This small molecule binds to this protein.
Small molecule (SMILES): Nc1nc2c(ncn2[C@@H]2O[C@H](CO[P](=O)(O)C[P](=O)(O)OP(=O)(O)O)[C@@H](O)[C@H]2O)c(=O)[nH]1

Sequence of chain 90.B:
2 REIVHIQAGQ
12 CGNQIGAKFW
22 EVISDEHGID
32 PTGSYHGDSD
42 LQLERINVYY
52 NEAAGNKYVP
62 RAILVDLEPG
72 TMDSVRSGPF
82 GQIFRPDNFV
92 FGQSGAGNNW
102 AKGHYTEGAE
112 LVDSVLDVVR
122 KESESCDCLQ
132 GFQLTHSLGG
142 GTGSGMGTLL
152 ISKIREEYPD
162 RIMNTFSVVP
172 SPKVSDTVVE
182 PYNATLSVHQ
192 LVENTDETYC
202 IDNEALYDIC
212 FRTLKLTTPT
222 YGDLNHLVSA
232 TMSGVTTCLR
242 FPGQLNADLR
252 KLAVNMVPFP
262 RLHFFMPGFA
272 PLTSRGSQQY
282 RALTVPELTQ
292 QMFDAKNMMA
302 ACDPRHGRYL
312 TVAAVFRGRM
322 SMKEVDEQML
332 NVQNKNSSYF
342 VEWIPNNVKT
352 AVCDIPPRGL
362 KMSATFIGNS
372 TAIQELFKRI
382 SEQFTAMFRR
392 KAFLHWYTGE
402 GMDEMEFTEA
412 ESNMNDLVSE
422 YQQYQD

Binding-site contacts:
Ligand atom O2G contacts residue GLY142 of chain 90.B at 3.0 Å (h-bond).
Ligand atom O2G contacts residue ASN99 of chain 90.B at 2.9 Å (h-bond).
Ligand atom C2 contacts residue TYR222 of chain 90.B at 3.6 Å (hydrophobic).
Ligand atom O2A contacts residue CYS12 of chain 90.B at 3.3 Å (h-bond).
Ligand atom C6 contacts residue GLN15 of chain 90.B at 3.6 Å.
Ligand atom N2 contacts residue ASN226 of chain 90.B at 2.9 Å (h-bond).
Ligand atom PG contacts residue MG1 of chain 90.F at 3.5 Å.
Ligand atom O6 contacts residue TYR222 of chain 90.B at 3.8 Å.
Ligand atom N1 contacts residue TYR222 of chain 90.B at 3.2 Å.
Ligand atom N2 contacts residue ASN204 of chain 90.B at 2.6 Å (h-bond).
Ligand atom C2 contacts residue ASN226 of chain 90.B at 3.6 Å.
Ligand atom O6 contacts residue GLN15 of chain 90.B at 2.5 Å (h-bond).
Ligand atom O1B contacts residue GLY10 of chain 90.B at 3.7 Å.
Ligand atom PB contacts residue MG1 of chain 90.F at 3.7 Å.
Ligand atom O1B contacts residue GLN11 of chain 90.B at 3.2 Å (h-bond).
Ligand atom N1 contacts residue ASN226 of chain 90.B at 2.7 Å (h-bond).
Ligand atom PG contacts residue GLY142 of chain 90.B at 3.9 Å.
Ligand atom O4' contacts residue SER138 of chain 90.B at 3.3 Å (h-bond).
Ligand atom O3B contacts residue THR143 of chain 90.B at 3.1 Å (h-bond).
Ligand atom O3B contacts residue GLY142 of chain 90.B at 3.5 Å (h-bond).
Ligand atom C2 contacts residue ASN204 of chain 90.B at 3.4 Å.
Ligand atom O1A contacts residue GLN11 of chain 90.B at 3.1 Å.
Ligand atom C4' contacts residue SER138 of chain 90.B at 3.2 Å.
Ligand atom PB contacts residue THR143 of chain 90.B at 3.3 Å.
Ligand atom O2B contacts residue GLY144 of chain 90.B at 2.7 Å (h-bond).
Ligand atom N3 contacts residue ASN204 of chain 90.B at 3.0 Å (h-bond).
Ligand atom O2B contacts residue GLY10 of chain 90.B at 3.2 Å.
Ligand atom C6 contacts residue ASN226 of chain 90.B at 3.3 Å.
Ligand atom N3 contacts residue VAL169 of chain 90.B at 3.8 Å.
Ligand atom C6 contacts residue TYR222 of chain 90.B at 3.7 Å (hydrophobic).
Ligand atom O1B contacts residue MG1 of chain 90.F at 2.4 Å.
Ligand atom O6 contacts residue ASN226 of chain 90.B at 3.1 Å (h-bond).
Ligand atom O3B contacts residue MG1 of chain 90.F at 3.8 Å.
Ligand atom O3' contacts residue GLU181 of chain 90.B at 3.3 Å (salt-bridge).
Ligand atom O1G contacts residue THR143 of chain 90.B at 3.4 Å.
Ligand atom O2A contacts residue GLN11 of chain 90.B at 3.5 Å (h-bond).
Ligand atom O1G contacts residue ALA97 of chain 90.B at 3.0 Å (h-bond).
Ligand atom PB contacts residue GLY10 of chain 90.B at 3.9 Å.
Ligand atom O3G contacts residue MG1 of chain 90.F at 2.5 Å.
Ligand atom O2B contacts residue THR143 of chain 90.B at 2.7 Å (h-bond).